Binding-site contacts:
Ligand atom C4 contacts residue HIS138 of chain 1.E at 4.0 Å.
Ligand atom C4 contacts residue ALA271 of chain 1.E at 4.3 Å (hydrophobic).
Ligand atom C5 contacts residue PRO282 of chain 1.E at 4.2 Å (hydrophobic).
Ligand atom O4 contacts residue ARG283 of chain 1.E at 2.8 Å (salt-bridge).
Ligand atom C4 contacts residue GLU284 of chain 1.E at 3.7 Å.
Ligand atom O2 contacts residue GLU284 of chain 1.E at 4.5 Å.
Ligand atom C3 contacts residue HIS138 of chain 1.E at 3.7 Å.
Ligand atom C3 contacts residue GLU284 of chain 1.E at 3.9 Å.
Ligand atom O3 contacts residue GLU284 of chain 1.E at 3.2 Å (salt-bridge).
Ligand atom C5 contacts residue GLU284 of chain 1.E at 4.3 Å.
Ligand atom O3 contacts residue HIS138 of chain 1.E at 2.9 Å (h-bond).
Ligand atom C4 contacts residue ARG283 of chain 1.E at 3.5 Å.
Ligand atom O5 contacts residue GLU284 of chain 1.E at 4.0 Å.
Ligand atom C2 contacts residue GLU284 of chain 1.E at 3.5 Å.
Ligand atom C5 contacts residue MET272 of chain 1.E at 3.8 Å (hydrophobic).
Ligand atom O2 contacts residue GLN270 of chain 1.E at 4.3 Å.
Ligand atom O4 contacts residue GLU284 of chain 1.E at 4.3 Å.
Ligand atom O4 contacts residue HIS138 of chain 1.E at 3.3 Å (h-bond).
Ligand atom C4 contacts residue MET272 of chain 1.E at 4.0 Å (hydrophobic).
Ligand atom O4 contacts residue PRO285 of chain 1.E at 4.1 Å.
Ligand atom O4 contacts residue MET272 of chain 1.E at 2.9 Å (h-bond).
Ligand atom O3 contacts residue PRO285 of chain 1.E at 4.4 Å.
Ligand atom C1 contacts residue GLU284 of chain 1.E at 4.2 Å.
Ligand atom O4 contacts residue ALA271 of chain 1.E at 3.8 Å.
Ligand atom C5 contacts residue ARG283 of chain 1.E at 3.9 Å.
Ligand atom O1 contacts residue ALA271 of chain 1.E at 3.6 Å.
Ligand atom C3 contacts residue ALA271 of chain 1.E at 4.1 Å (hydrophobic).
Ligand atom C3 contacts residue GLN270 of chain 1.E at 3.7 Å.
Ligand atom O3 contacts residue GLN270 of chain 1.E at 3.8 Å.
Ligand atom C5 contacts residue ALA271 of chain 1.E at 4.5 Å (hydrophobic).
Ligand atom O5 contacts residue PRO282 of chain 1.E at 4.3 Å.

The small molecule below binds the protein below.
Small molecule (SMILES): O[C@@H]1[C@@H](O)[C@@H](O)OC[C@H]1O

Sequence of chain 1.E:
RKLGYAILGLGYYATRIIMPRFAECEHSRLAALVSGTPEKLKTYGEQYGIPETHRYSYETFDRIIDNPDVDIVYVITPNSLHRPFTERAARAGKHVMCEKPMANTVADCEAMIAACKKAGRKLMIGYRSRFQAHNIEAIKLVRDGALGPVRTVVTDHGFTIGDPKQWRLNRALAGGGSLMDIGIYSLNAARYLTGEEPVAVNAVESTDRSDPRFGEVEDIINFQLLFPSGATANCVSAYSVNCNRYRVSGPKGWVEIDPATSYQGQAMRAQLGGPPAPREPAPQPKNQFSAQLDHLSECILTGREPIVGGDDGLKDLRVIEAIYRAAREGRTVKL